The small molecule below binds the protein below.
Small molecule (SMILES): CSCC[C@H](NC(=O)[C@@H]1CCCN1C(=O)[C@H](CC(C)C)NC(=O)[C@H](CC(C)C)NC(=O)[C@H](CCCCN)NC(=O)[C@H](C)NC(=O)[C@H](CCCCN)NC(=O)[C@@H](N)CCCN=C(N)N)C(=O)N[C@@H](CCC(=O)O)C(=O)N[C@@H](CCC(=O)O)C(=O)N[C@@H](C)C(=O)N[C@@H](CC(C)C)C(=O)N[C@@H](CC(C)C)C(=O)N1CCC[C@H]1C=O

Binding-site contacts:
Ligand atom CA contacts residue PHE126 of chain 8.C at 3.9 Å (hydrophobic).
Ligand atom O contacts residue VAL127 of chain 8.C at 3.5 Å.
Ligand atom CB contacts residue ILE104 of chain 8.C at 3.6 Å (hydrophobic).
Ligand atom CB contacts residue GLY105 of chain 8.C at 3.2 Å.
Ligand atom O contacts residue PHE126 of chain 8.C at 3.4 Å.
Ligand atom O contacts residue GLY105 of chain 8.C at 3.7 Å.
Ligand atom CE contacts residue ARG165 of chain 8.C at 3.8 Å.
Ligand atom CD2 contacts residue LEU161 of chain 8.C at 3.6 Å (hydrophobic).
Ligand atom CA contacts residue GLY105 of chain 8.C at 3.6 Å.
Ligand atom N contacts residue VAL125 of chain 8.C at 3.5 Å (h-bond).
Ligand atom CA contacts residue SER163 of chain 8.C at 3.7 Å.
Ligand atom C contacts residue VAL127 of chain 8.C at 3.7 Å (hydrophobic).
Ligand atom O contacts residue ILE130 of chain 8.C at 3.7 Å.
Ligand atom N contacts residue GLY105 of chain 8.C at 2.8 Å (h-bond).
Ligand atom O contacts residue GLN203 of chain 8.C at 3.5 Å (h-bond).
Ligand atom CD1 contacts residue GLY124 of chain 8.C at 3.9 Å.
Ligand atom C contacts residue GLY105 of chain 8.C at 3.8 Å.
Ligand atom CD2 contacts residue PHE126 of chain 8.C at 3.4 Å (hydrophobic).
Ligand atom CD1 contacts residue GLN203 of chain 8.C at 3.5 Å.
Ligand atom CG contacts residue TYR162 of chain 8.C at 3.9 Å (hydrophobic).
Ligand atom C contacts residue ILE130 of chain 8.C at 3.9 Å (hydrophobic).
Ligand atom CD contacts residue ARG165 of chain 8.C at 3.8 Å.
Ligand atom OE1 contacts residue ARG165 of chain 8.C at 2.9 Å (salt-bridge).
Ligand atom CB contacts residue ILE130 of chain 8.C at 3.6 Å (hydrophobic).
Ligand atom CD contacts residue GLN203 of chain 8.C at 3.5 Å.
Ligand atom CB contacts residue TYR162 of chain 8.C at 3.5 Å (hydrophobic).
Ligand atom O contacts residue TYR162 of chain 8.C at 3.6 Å.
Ligand atom CA contacts residue ILE130 of chain 8.C at 3.5 Å (hydrophobic).
Ligand atom CB contacts residue VAL125 of chain 8.C at 3.3 Å (hydrophobic).
Ligand atom SD contacts residue ARG165 of chain 8.C at 3.5 Å.
Ligand atom O contacts residue SER163 of chain 8.C at 3.1 Å (h-bond).
Ligand atom CA contacts residue LEU161 of chain 8.C at 3.5 Å (hydrophobic).
Ligand atom O contacts residue VAL127 of chain 8.C at 2.5 Å (h-bond).
Ligand atom N contacts residue LEU161 of chain 8.C at 3.2 Å (h-bond).
Ligand atom CD1 contacts residue TYR162 of chain 8.C at 3.5 Å (hydrophobic).
Ligand atom CA contacts residue GLY105 of chain 8.C at 3.9 Å.
Ligand atom CA contacts residue VAL125 of chain 8.C at 3.4 Å (hydrophobic).
Ligand atom N contacts residue SER163 of chain 8.C at 3.9 Å.
Ligand atom O contacts residue LEU161 of chain 8.C at 3.4 Å (h-bond).
Ligand atom C contacts residue LEU161 of chain 8.C at 3.9 Å (hydrophobic).

Sequence of chain 8.C:
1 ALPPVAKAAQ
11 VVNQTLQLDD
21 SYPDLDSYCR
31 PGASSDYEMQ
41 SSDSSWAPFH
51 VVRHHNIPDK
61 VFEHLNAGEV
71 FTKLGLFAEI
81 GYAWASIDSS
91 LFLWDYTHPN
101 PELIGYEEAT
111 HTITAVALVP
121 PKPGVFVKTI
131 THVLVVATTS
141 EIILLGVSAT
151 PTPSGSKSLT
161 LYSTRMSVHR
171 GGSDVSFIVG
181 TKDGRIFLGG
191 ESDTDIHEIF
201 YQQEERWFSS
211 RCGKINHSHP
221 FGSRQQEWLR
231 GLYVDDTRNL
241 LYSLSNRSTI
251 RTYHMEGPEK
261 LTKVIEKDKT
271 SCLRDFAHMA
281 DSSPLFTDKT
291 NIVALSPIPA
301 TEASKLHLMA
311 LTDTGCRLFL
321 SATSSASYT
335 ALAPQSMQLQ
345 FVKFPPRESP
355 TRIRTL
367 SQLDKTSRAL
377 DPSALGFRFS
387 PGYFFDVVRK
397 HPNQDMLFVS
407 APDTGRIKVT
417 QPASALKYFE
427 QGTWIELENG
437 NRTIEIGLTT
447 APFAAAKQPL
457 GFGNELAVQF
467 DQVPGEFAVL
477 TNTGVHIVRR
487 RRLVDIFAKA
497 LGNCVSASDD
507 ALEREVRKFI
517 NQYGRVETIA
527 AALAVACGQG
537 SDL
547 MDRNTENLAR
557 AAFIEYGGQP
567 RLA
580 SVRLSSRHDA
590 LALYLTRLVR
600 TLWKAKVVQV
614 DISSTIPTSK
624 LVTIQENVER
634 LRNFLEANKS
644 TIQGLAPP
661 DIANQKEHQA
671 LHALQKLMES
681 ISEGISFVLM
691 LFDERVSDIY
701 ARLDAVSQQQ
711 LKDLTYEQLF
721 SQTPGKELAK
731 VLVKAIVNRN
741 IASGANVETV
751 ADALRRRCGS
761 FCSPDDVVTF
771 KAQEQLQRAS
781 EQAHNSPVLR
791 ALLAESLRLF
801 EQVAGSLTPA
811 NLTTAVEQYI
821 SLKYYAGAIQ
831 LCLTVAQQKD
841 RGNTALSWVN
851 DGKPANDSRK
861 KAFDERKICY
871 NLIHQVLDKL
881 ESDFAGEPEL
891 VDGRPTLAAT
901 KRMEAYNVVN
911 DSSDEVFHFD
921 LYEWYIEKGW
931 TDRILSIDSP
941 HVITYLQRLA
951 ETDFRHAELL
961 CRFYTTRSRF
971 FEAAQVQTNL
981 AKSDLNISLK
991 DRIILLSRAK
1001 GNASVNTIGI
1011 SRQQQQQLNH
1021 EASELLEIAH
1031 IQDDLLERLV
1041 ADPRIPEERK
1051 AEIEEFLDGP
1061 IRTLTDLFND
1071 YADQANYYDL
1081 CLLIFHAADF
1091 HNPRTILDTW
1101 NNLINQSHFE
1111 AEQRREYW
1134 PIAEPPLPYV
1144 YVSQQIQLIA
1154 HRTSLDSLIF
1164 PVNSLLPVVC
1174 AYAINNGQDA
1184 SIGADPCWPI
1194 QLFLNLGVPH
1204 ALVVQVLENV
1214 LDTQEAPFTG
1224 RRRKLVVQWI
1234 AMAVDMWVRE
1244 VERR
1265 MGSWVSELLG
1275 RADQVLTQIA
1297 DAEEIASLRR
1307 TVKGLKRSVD